Sequence of chain 1.E:
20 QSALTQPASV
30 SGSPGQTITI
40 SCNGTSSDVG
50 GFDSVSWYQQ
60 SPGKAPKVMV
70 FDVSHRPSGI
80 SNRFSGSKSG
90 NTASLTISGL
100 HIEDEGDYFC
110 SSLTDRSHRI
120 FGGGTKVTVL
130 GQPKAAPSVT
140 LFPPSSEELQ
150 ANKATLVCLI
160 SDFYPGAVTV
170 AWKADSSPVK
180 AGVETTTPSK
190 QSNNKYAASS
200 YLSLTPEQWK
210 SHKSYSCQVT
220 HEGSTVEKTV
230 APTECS

Binding-site contacts:
Ligand atom C5 contacts residue THR91 of chain 1.E at 4.0 Å.
Ligand atom O5 contacts residue THR91 of chain 1.E at 3.1 Å.
Ligand atom C1 contacts residue ASN42 of chain 1.E at 1.4 Å.
Ligand atom C6 contacts residue THR91 of chain 1.E at 3.6 Å.
Ligand atom O6 contacts residue THR91 of chain 1.E at 3.5 Å.
Ligand atom C4 contacts residue ASN42 of chain 1.E at 4.2 Å.
Ligand atom C1 contacts residue THR91 of chain 1.E at 4.1 Å.
Ligand atom C3 contacts residue ASN42 of chain 1.E at 3.8 Å.
Ligand atom C7 contacts residue ASN42 of chain 1.E at 4.0 Å.
Ligand atom C5 contacts residue ASN42 of chain 1.E at 3.7 Å.
Ligand atom O5 contacts residue ASN42 of chain 1.E at 2.4 Å (h-bond).
Ligand atom O6 contacts residue ASN42 of chain 1.E at 4.4 Å.
Ligand atom N2 contacts residue ASN42 of chain 1.E at 2.9 Å (h-bond).
Ligand atom C2 contacts residue ASN42 of chain 1.E at 2.5 Å.

A protein and the small-molecule ligand that binds it are described below.
Small molecule (SMILES): CC(=O)N[C@H]1[C@H](O[C@H]2[C@H](O)[C@@H](NC(C)=O)CO[C@@H]2CO)O[C@H](CO)[C@@H](O[C@@H]2O[C@H](CO)[C@@H](O)[C@H](O)[C@@H]2O)[C@@H]1O